A small-molecule ligand and the protein it binds are described below.
Small molecule (SMILES): N#C[Fe](=C=O)C#N

Binding-site contacts:
Ligand atom N1 contacts residue THR532 of chain 1.A at 2.9 Å (h-bond).
Ligand atom C2 contacts residue ALA507 of chain 1.A at 3.7 Å (hydrophobic).
Ligand atom C1 contacts residue CYS576 of chain 1.A at 3.9 Å (hydrophobic).
Ligand atom N1 contacts residue CYS576 of chain 1.A at 4.0 Å.
Ligand atom C2 contacts residue CSO79 of chain 1.A at 3.1 Å.
Ligand atom C2 contacts residue ARG509 of chain 1.A at 3.4 Å.
Ligand atom C3 contacts residue CSO79 of chain 1.A at 3.1 Å.
Ligand atom C3 contacts residue CYS579 of chain 1.A at 3.1 Å (hydrophobic).
Ligand atom C3 contacts residue VAL82 of chain 1.A at 3.8 Å (hydrophobic).
Ligand atom C1 contacts residue PRO531 of chain 1.A at 3.8 Å (hydrophobic).
Ligand atom C1 contacts residue VAL530 of chain 1.A at 3.7 Å (hydrophobic).
Ligand atom C1 contacts residue CSO79 of chain 1.A at 4.1 Å.
Ligand atom C1 contacts residue CYS579 of chain 1.A at 3.0 Å (hydrophobic).
Ligand atom C3 contacts residue PRO531 of chain 1.A at 3.8 Å (hydrophobic).
Ligand atom O3 contacts residue CYS579 of chain 1.A at 3.9 Å.
Ligand atom N2 contacts residue ALA507 of chain 1.A at 3.3 Å.
Ligand atom C3 contacts residue VAL530 of chain 1.A at 3.5 Å (hydrophobic).
Ligand atom N1 contacts residue CYS579 of chain 1.A at 3.4 Å.
Ligand atom C3 contacts residue HIS83 of chain 1.A at 3.4 Å.
Ligand atom C1 contacts residue ARG509 of chain 1.A at 3.7 Å.
Ligand atom N1 contacts residue ARG509 of chain 1.A at 3.7 Å.
Ligand atom O3 contacts residue VAL530 of chain 1.A at 3.3 Å.
Ligand atom O3 contacts residue ALA507 of chain 1.A at 3.5 Å.
Ligand atom C1 contacts residue THR532 of chain 1.A at 3.9 Å.
Ligand atom N1 contacts residue PRO531 of chain 1.A at 3.5 Å.
Ligand atom N2 contacts residue PRO508 of chain 1.A at 3.3 Å.
Ligand atom C3 contacts residue ALA507 of chain 1.A at 3.8 Å (hydrophobic).
Ligand atom N1 contacts residue VAL530 of chain 1.A at 3.8 Å.
Ligand atom FE contacts residue CSO79 of chain 1.A at 2.3 Å.
Ligand atom FE contacts residue NI1 of chain 1.F at 2.9 Å.
Ligand atom N2 contacts residue ARG509 of chain 1.A at 3.0 Å (salt-bridge).
Ligand atom O3 contacts residue PRO531 of chain 1.A at 3.5 Å.
Ligand atom FE contacts residue CYS579 of chain 1.A at 2.3 Å.
Ligand atom O3 contacts residue CSO79 of chain 1.A at 4.0 Å.
Ligand atom O3 contacts residue LEU512 of chain 1.A at 3.6 Å.
Ligand atom O3 contacts residue VAL82 of chain 1.A at 3.6 Å.
Ligand atom N2 contacts residue CSO79 of chain 1.A at 3.5 Å.
Ligand atom C2 contacts residue NI1 of chain 1.F at 4.1 Å.
Ligand atom O3 contacts residue HIS83 of chain 1.A at 3.3 Å (h-bond).
Ligand atom C1 contacts residue NI1 of chain 1.F at 3.9 Å.

Sequence of chain 1.A:
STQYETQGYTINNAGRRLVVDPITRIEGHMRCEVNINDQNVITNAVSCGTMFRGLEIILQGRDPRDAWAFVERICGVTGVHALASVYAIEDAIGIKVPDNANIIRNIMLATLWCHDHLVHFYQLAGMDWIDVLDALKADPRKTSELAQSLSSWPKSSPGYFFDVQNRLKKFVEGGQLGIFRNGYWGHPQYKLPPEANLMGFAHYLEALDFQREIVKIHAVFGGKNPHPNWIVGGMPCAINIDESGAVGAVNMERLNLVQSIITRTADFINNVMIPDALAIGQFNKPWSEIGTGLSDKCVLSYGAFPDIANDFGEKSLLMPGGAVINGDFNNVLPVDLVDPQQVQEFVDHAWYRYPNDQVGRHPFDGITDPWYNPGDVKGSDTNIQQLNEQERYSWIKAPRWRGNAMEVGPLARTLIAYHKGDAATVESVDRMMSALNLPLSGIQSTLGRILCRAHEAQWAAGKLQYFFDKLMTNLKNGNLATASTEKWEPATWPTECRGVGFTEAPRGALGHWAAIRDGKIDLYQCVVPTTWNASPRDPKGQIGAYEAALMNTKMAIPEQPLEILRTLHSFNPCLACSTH